Binding-site contacts:
Ligand atom CBA contacts residue ILE111 of chain 42.A at 3.7 Å (hydrophobic).
Ligand atom CAQ contacts residue ILE113 of chain 42.A at 3.9 Å (hydrophobic).
Ligand atom CAZ contacts residue VAL192 of chain 42.A at 3.6 Å (hydrophobic).
Ligand atom CAS contacts residue ASN228 of chain 42.A at 3.8 Å.
Ligand atom CBB contacts residue ASN228 of chain 42.A at 3.7 Å.
Ligand atom CAR contacts residue TYR201 of chain 42.A at 3.2 Å (hydrophobic).
Ligand atom OAD contacts residue ASP112 of chain 42.A at 3.4 Å.
Ligand atom OAW contacts residue MET195 of chain 42.A at 3.5 Å.
Ligand atom OAV contacts residue VAL190 of chain 42.A at 3.9 Å.
Ligand atom OAD contacts residue ILE113 of chain 42.A at 3.1 Å (h-bond).
Ligand atom CAA contacts residue PRO177 of chain 42.A at 3.5 Å (hydrophobic).
Ligand atom CAI contacts residue PHE155 of chain 42.A at 3.1 Å (hydrophobic).
Ligand atom CAM contacts residue PRO177 of chain 42.A at 3.6 Å (hydrophobic).
Ligand atom CAE contacts residue PHE137 of chain 42.A at 3.9 Å (hydrophobic).
Ligand atom CAJ contacts residue PHE135 of chain 42.A at 3.1 Å (hydrophobic).
Ligand atom CAK contacts residue PHE155 of chain 42.A at 2.9 Å (hydrophobic).
Ligand atom CAM contacts residue PHE155 of chain 42.A at 3.8 Å (hydrophobic).
Ligand atom NAT contacts residue PHE155 of chain 42.A at 3.6 Å.
Ligand atom CAG contacts residue ASN228 of chain 42.A at 3.3 Å.
Ligand atom CAF contacts residue TRP203 of chain 42.A at 3.7 Å (hydrophobic).
Ligand atom CAJ contacts residue VAL192 of chain 42.A at 3.7 Å (hydrophobic).
Ligand atom CAF contacts residue ASN228 of chain 42.A at 3.8 Å.
Ligand atom CAA contacts residue VAL179 of chain 42.A at 3.1 Å (hydrophobic).
Ligand atom CAF contacts residue GLN202 of chain 42.A at 3.5 Å.
Ligand atom CAY contacts residue THR114 of chain 42.A at 3.8 Å.
Ligand atom CAH contacts residue PHE135 of chain 42.A at 3.4 Å (hydrophobic).
Ligand atom NBE contacts residue TRP203 of chain 42.A at 3.8 Å.
Ligand atom CAB contacts residue PHE131 of chain 42.A at 3.8 Å (hydrophobic).
Ligand atom CAA contacts residue TYR153 of chain 42.A at 3.9 Å (hydrophobic).
Ligand atom CAB contacts residue PHE135 of chain 42.A at 3.8 Å (hydrophobic).
Ligand atom CAG contacts residue GLN202 of chain 42.A at 3.5 Å.
Ligand atom CAN contacts residue PHE135 of chain 42.A at 3.4 Å (hydrophobic).
Ligand atom CAR contacts residue ASN228 of chain 42.A at 3.7 Å.
Ligand atom OAW contacts residue ILE111 of chain 42.A at 3.2 Å.
Ligand atom NAC contacts residue THR114 of chain 42.A at 3.1 Å (h-bond).
Ligand atom CAA contacts residue SER178 of chain 42.A at 3.5 Å.
Ligand atom CAS contacts residue TYR201 of chain 42.A at 3.7 Å (hydrophobic).
Ligand atom CAH contacts residue VAL192 of chain 42.A at 3.5 Å (hydrophobic).
Ligand atom CAL contacts residue THR114 of chain 42.A at 3.8 Å.
Ligand atom NAC contacts residue ALA275 of chain 42.A at 3.5 Å.

A small-molecule ligand and the protein it binds are described below.
Small molecule (SMILES): CCO/N=C/c1ccc(OCC[C@@H](C)CCN2CCN(c3ccnc(N)c3)C2=O)cc1

Sequence of chain 42.A:
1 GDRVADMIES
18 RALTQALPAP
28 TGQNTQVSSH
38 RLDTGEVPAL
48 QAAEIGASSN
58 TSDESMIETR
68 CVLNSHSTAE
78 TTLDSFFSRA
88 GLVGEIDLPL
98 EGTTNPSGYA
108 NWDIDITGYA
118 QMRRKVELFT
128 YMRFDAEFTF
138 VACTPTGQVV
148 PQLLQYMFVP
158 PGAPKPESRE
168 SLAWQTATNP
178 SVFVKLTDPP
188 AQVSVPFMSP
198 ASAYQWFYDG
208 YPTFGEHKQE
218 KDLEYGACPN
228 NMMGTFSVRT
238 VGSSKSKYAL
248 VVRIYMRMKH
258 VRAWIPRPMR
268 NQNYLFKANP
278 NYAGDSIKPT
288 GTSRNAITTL

Sequence of chain 42.C:
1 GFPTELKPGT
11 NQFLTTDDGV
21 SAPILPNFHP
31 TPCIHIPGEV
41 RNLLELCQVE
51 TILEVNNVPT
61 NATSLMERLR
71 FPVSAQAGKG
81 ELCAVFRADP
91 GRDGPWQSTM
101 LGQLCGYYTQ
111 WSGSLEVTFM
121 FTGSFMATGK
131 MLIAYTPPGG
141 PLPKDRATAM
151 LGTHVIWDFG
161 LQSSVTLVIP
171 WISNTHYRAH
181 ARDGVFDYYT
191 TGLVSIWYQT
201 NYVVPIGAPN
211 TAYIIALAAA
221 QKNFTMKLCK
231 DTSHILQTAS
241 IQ

Sequence of chain 43.C:
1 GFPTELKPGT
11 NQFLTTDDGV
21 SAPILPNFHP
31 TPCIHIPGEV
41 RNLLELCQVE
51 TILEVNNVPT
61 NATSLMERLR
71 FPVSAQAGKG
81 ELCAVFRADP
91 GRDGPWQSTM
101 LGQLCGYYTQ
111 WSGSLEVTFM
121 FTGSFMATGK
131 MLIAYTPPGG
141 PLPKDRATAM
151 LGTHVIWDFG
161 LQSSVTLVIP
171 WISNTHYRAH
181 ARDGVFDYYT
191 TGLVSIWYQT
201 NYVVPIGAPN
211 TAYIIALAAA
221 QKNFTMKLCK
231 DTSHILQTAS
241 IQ